Binding-site contacts:
Ligand atom C contacts residue LYS353 of chain 1.A at 3.5 Å.
Ligand atom CZ contacts residue ALA481 of chain 1.A at 3.9 Å (hydrophobic).
Ligand atom CZ contacts residue ASP360 of chain 1.A at 3.8 Å.
Ligand atom OH contacts residue ARG440 of chain 1.A at 4.0 Å.
Ligand atom CD contacts residue THR482 of chain 1.A at 3.9 Å.
Ligand atom CD contacts residue ASP519 of chain 1.A at 3.8 Å.
Ligand atom NH2 contacts residue THR523 of chain 1.A at 3.7 Å.
Ligand atom CE1 contacts residue ASP360 of chain 1.A at 3.4 Å.
Ligand atom O contacts residue LYS353 of chain 1.A at 3.7 Å.
Ligand atom NH1 contacts residue ALA481 of chain 1.A at 4.0 Å.
Ligand atom CZ contacts residue ASP519 of chain 1.A at 3.6 Å.
Ligand atom NH2 contacts residue GLU485 of chain 1.A at 2.5 Å (salt-bridge).
Ligand atom CD2 contacts residue GLU474 of chain 1.A at 3.5 Å.
Ligand atom NH1 contacts residue THR482 of chain 1.A at 3.2 Å (h-bond).
Ligand atom O contacts residue ILE516 of chain 1.A at 4.0 Å.
Ligand atom OH contacts residue ALA399 of chain 1.A at 3.2 Å.
Ligand atom CE2 contacts residue ALA356 of chain 1.A at 3.7 Å (hydrophobic).
Ligand atom CB contacts residue LEU395 of chain 1.A at 3.8 Å (hydrophobic).
Ligand atom NH2 contacts residue ASP519 of chain 1.A at 3.5 Å (salt-bridge).
Ligand atom OH contacts residue ASP360 of chain 1.A at 3.3 Å.
Ligand atom NH1 contacts residue GLU485 of chain 1.A at 3.1 Å (salt-bridge).
Ligand atom CG contacts residue TRP436 of chain 1.A at 3.5 Å (hydrophobic).
Ligand atom OH contacts residue TRP436 of chain 1.A at 3.8 Å.
Ligand atom CD contacts residue SER478 of chain 1.A at 4.1 Å.
Ligand atom CZ contacts residue ALA356 of chain 1.A at 4.1 Å (hydrophobic).
Ligand atom CZ contacts residue TRP436 of chain 1.A at 4.1 Å (hydrophobic).
Ligand atom NE contacts residue ALA481 of chain 1.A at 3.8 Å.
Ligand atom CA contacts residue SER478 of chain 1.A at 3.9 Å.
Ligand atom CZ contacts residue GLU485 of chain 1.A at 3.2 Å.
Ligand atom NH2 contacts residue ALA481 of chain 1.A at 3.7 Å.
Ligand atom OD1 contacts residue TRP436 of chain 1.A at 3.5 Å (h-bond).
Ligand atom NE contacts residue ASP519 of chain 1.A at 2.9 Å (salt-bridge).
Ligand atom CB contacts residue ILE433 of chain 1.A at 4.0 Å (hydrophobic).
Ligand atom CZ contacts residue THR482 of chain 1.A at 4.0 Å.
Ligand atom N contacts residue SER478 of chain 1.A at 3.6 Å (h-bond).
Ligand atom CG contacts residue LEU395 of chain 1.A at 3.8 Å (hydrophobic).
Ligand atom O contacts residue LYS353 of chain 1.A at 3.6 Å.
Ligand atom CD contacts residue TRP436 of chain 1.A at 3.5 Å (hydrophobic).
Ligand atom CG contacts residue ASP519 of chain 1.A at 3.6 Å.
Ligand atom CD2 contacts residue ALA356 of chain 1.A at 3.7 Å (hydrophobic).

Sequence of chain 1.A:
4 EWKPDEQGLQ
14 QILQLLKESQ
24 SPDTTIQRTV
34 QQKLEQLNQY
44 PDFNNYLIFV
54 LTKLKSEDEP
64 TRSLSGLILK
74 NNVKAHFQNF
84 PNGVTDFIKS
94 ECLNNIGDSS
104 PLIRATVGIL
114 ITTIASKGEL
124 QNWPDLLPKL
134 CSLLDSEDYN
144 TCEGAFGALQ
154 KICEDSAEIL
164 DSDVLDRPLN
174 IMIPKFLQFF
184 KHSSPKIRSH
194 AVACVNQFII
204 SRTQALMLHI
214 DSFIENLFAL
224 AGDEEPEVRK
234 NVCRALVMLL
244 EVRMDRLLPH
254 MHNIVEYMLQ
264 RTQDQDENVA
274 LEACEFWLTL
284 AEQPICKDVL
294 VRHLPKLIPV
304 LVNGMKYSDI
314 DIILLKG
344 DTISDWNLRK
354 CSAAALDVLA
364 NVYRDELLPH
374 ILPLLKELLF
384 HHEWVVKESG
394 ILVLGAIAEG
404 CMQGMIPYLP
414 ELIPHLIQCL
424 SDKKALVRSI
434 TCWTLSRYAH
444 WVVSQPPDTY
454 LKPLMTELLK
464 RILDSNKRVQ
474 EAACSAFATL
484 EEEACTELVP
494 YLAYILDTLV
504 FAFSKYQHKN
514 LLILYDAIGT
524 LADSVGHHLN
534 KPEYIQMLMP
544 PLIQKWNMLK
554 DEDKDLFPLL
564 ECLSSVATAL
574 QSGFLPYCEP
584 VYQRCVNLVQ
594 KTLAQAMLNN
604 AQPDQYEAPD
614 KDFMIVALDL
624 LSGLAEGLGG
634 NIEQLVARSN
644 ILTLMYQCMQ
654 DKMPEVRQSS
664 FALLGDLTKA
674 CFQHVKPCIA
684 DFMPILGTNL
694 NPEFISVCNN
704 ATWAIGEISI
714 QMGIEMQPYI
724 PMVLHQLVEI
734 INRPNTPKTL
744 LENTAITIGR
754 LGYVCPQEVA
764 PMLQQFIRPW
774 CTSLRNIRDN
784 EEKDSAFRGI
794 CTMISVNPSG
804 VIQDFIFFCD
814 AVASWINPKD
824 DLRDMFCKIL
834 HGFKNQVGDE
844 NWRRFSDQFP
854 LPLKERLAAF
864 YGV

A small-molecule ligand and the protein it binds are described below.
Small molecule (SMILES): CSCC[C@H](N)C(=O)N[C@@H](CC(C)C)C(=O)N[C@@H](CCCN=C(N)N)C(=O)N[C@@H](CC(C)C)C(=O)N[C@@H](CC(N)=O)C(=O)N1CCC[C@H]1C(=O)N[C@H](C=O)Cc1ccc(O)cc1